A protein and the small-molecule ligand that binds it are described below.
Small molecule (SMILES): Cc1cc(CCCCCCCOc2ccc(C3=N[C@@H](C)CO3)cc2)on1

Binding-site contacts:
Ligand atom C7C contacts residue TYR197 of chain 1.A at 3.8 Å (hydrophobic).
Ligand atom N2 contacts residue PHE186 of chain 1.A at 3.7 Å.
Ligand atom C3C contacts residue TYR128 of chain 1.A at 3.9 Å (hydrophobic).
Ligand atom C5 contacts residue TYR152 of chain 1.A at 3.8 Å (hydrophobic).
Ligand atom C4A contacts residue ASN198 of chain 1.A at 3.9 Å.
Ligand atom O1 contacts residue TYR152 of chain 1.A at 3.9 Å.
Ligand atom C6B contacts residue TYR197 of chain 1.A at 3.7 Å (hydrophobic).
Ligand atom C7C contacts residue VAL191 of chain 1.A at 4.0 Å (hydrophobic).
Ligand atom C4C contacts residue TYR152 of chain 1.A at 3.8 Å (hydrophobic).
Ligand atom O1 contacts residue ALA24 of chain 1.C at 3.6 Å.
Ligand atom C4 contacts residue TYR152 of chain 1.A at 3.9 Å (hydrophobic).
Ligand atom C4 contacts residue MET224 of chain 1.A at 3.8 Å (hydrophobic).
Ligand atom N2 contacts residue PRO174 of chain 1.A at 3.9 Å.
Ligand atom C4 contacts residue PHE186 of chain 1.A at 3.6 Å (hydrophobic).
Ligand atom O1B contacts residue TYR128 of chain 1.A at 3.9 Å.
Ligand atom C3 contacts residue PRO174 of chain 1.A at 3.8 Å (hydrophobic).
Ligand atom C1C contacts residue TYR152 of chain 1.A at 4.0 Å (hydrophobic).
Ligand atom C5 contacts residue PHE186 of chain 1.A at 3.5 Å (hydrophobic).
Ligand atom C5C contacts residue ILE104 of chain 1.A at 3.8 Å (hydrophobic).
Ligand atom C31 contacts residue VAL176 of chain 1.A at 3.3 Å (hydrophobic).
Ligand atom O1 contacts residue VAL188 of chain 1.A at 3.8 Å.
Ligand atom O1B contacts residue ILE104 of chain 1.A at 3.9 Å.
Ligand atom C5C contacts residue TYR128 of chain 1.A at 3.5 Å (hydrophobic).
Ligand atom C5B contacts residue LEU106 of chain 1.A at 3.8 Å (hydrophobic).
Ligand atom C6C contacts residue VAL191 of chain 1.A at 3.2 Å (hydrophobic).
Ligand atom N2 contacts residue ALA24 of chain 1.C at 3.4 Å.
Ligand atom C4C contacts residue ILE104 of chain 1.A at 3.9 Å (hydrophobic).
Ligand atom C31 contacts residue PRO174 of chain 1.A at 3.4 Å (hydrophobic).
Ligand atom C3 contacts residue PHE186 of chain 1.A at 3.8 Å (hydrophobic).
Ligand atom C3C contacts residue VAL188 of chain 1.A at 3.3 Å (hydrophobic).
Ligand atom C2C contacts residue VAL188 of chain 1.A at 3.2 Å (hydrophobic).
Ligand atom C2C contacts residue TYR152 of chain 1.A at 4.0 Å (hydrophobic).
Ligand atom C5B contacts residue TYR197 of chain 1.A at 3.8 Å (hydrophobic).
Ligand atom CM1 contacts residue SER107 of chain 1.A at 3.9 Å.
Ligand atom C31 contacts residue ALA150 of chain 1.A at 3.1 Å (hydrophobic).
Ligand atom C6B contacts residue LEU106 of chain 1.A at 4.0 Å (hydrophobic).
Ligand atom C7C contacts residue TYR128 of chain 1.A at 3.6 Å (hydrophobic).
Ligand atom C4B contacts residue LEU106 of chain 1.A at 4.0 Å (hydrophobic).
Ligand atom C31 contacts residue SER175 of chain 1.A at 3.6 Å.
Ligand atom O1 contacts residue PHE186 of chain 1.A at 3.5 Å.

Sequence of chain 1.C:
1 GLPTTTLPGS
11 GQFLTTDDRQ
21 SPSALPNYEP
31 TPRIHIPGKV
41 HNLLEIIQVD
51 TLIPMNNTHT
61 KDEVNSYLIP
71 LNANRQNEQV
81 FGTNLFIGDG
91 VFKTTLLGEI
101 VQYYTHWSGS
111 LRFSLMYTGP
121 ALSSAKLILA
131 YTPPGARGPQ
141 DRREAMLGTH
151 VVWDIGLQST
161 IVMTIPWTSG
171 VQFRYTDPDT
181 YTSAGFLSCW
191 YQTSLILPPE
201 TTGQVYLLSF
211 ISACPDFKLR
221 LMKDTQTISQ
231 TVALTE

Sequence of chain 1.A:
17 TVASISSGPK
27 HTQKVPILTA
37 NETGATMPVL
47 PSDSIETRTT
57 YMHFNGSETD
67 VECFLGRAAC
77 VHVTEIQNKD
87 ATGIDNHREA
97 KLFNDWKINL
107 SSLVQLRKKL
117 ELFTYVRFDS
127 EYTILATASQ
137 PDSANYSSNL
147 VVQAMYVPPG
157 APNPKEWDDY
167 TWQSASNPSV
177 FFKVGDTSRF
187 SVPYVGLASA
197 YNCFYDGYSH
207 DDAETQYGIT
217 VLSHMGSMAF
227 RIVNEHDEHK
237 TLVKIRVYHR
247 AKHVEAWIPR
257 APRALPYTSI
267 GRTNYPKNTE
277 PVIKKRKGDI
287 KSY